A protein and the small-molecule ligand that binds it are described below.
Small molecule (SMILES): CC(=O)N[C@H]1[C@H](O[C@H]2[C@H](O)[C@@H](NC(C)=O)CO[C@@H]2CO)O[C@H](CO)[C@@H](O)[C@@H]1O

Sequence of chain 1.A:
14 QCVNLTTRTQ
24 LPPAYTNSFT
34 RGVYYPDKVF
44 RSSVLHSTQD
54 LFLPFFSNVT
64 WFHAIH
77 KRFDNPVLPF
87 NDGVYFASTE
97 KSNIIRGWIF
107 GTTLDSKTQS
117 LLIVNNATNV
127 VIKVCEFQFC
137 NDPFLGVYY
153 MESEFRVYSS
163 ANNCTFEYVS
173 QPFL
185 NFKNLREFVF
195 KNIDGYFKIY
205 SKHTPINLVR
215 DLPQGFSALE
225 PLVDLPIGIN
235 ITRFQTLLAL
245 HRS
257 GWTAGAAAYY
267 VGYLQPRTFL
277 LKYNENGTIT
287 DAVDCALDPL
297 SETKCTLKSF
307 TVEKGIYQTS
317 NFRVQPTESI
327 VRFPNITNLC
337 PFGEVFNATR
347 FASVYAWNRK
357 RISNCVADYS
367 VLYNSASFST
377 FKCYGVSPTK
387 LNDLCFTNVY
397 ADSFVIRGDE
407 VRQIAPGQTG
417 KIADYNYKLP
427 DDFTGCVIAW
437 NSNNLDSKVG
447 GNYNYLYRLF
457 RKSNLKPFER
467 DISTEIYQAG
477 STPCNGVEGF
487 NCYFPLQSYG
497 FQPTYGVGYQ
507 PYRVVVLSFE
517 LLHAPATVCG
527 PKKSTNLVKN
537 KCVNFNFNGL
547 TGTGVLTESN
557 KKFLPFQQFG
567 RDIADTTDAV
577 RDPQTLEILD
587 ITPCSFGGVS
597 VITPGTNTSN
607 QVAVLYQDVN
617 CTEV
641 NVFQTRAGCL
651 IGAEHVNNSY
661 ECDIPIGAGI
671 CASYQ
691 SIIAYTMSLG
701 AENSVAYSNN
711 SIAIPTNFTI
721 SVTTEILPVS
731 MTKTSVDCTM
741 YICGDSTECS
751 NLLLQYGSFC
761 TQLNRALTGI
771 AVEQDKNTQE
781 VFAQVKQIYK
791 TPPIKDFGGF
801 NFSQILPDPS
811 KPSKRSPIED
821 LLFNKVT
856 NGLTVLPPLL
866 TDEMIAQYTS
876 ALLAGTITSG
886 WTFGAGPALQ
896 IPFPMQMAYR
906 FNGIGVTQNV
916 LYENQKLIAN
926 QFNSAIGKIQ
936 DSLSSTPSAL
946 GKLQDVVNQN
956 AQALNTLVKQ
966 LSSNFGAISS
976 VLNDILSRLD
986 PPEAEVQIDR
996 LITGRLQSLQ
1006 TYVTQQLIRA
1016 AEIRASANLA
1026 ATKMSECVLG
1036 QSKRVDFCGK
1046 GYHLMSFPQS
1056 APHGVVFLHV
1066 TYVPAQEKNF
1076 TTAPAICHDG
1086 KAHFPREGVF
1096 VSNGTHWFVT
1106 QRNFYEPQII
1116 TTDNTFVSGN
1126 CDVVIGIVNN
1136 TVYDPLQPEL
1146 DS

Binding-site contacts:
Ligand atom C8 contacts residue LEU922 of chain 1.A at 4.0 Å (hydrophobic).
Ligand atom C2 contacts residue GLN1071 of chain 1.A at 4.0 Å.
Ligand atom C1 contacts residue LEU922 of chain 1.A at 4.4 Å (hydrophobic).
Ligand atom C6 contacts residue GLN926 of chain 1.A at 3.6 Å.
Ligand atom N2 contacts residue ASN717 of chain 1.A at 2.9 Å (h-bond).
Ligand atom C5 contacts residue GLN926 of chain 1.A at 4.0 Å.
Ligand atom C7 contacts residue LEU922 of chain 1.A at 3.8 Å (hydrophobic).
Ligand atom C7 contacts residue ASN717 of chain 1.A at 3.2 Å.
Ligand atom O5 contacts residue GLN926 of chain 1.A at 4.4 Å.
Ligand atom O7 contacts residue ASN717 of chain 1.A at 3.1 Å (h-bond).
Ligand atom C4 contacts residue ASN717 of chain 1.A at 4.2 Å.
Ligand atom O6 contacts residue GLN926 of chain 1.A at 2.8 Å (h-bond).
Ligand atom O6 contacts residue PHE718 of chain 1.A at 4.3 Å.
Ligand atom C4 contacts residue LEU922 of chain 1.A at 4.4 Å (hydrophobic).
Ligand atom C2 contacts residue ASN717 of chain 1.A at 2.5 Å.
Ligand atom C5 contacts residue ASN717 of chain 1.A at 3.6 Å.
Ligand atom O5 contacts residue ASN717 of chain 1.A at 2.3 Å (h-bond).
Ligand atom O7 contacts residue GLN1071 of chain 1.A at 3.5 Å (h-bond).
Ligand atom C6 contacts residue LEU922 of chain 1.A at 4.3 Å (hydrophobic).
Ligand atom C5 contacts residue LEU922 of chain 1.A at 3.9 Å (hydrophobic).
Ligand atom C1 contacts residue ASN717 of chain 1.A at 1.4 Å.
Ligand atom O4 contacts residue LEU922 of chain 1.A at 3.9 Å.
Ligand atom C1 contacts residue GLN1071 of chain 1.A at 3.5 Å.
Ligand atom C3 contacts residue ASN717 of chain 1.A at 3.8 Å.
Ligand atom O5 contacts residue GLN1071 of chain 1.A at 3.6 Å (h-bond).
Ligand atom C7 contacts residue GLN1071 of chain 1.A at 4.4 Å.
Ligand atom O7 contacts residue LEU922 of chain 1.A at 3.4 Å.
Ligand atom C8 contacts residue ASN717 of chain 1.A at 4.4 Å.